This small molecule binds to this protein.
Small molecule (SMILES): CC(=O)N[C@@H]1[C@@H](O)[C@H](O)[C@@H](CO)O[C@H]1O

Sequence of chain 37.H:
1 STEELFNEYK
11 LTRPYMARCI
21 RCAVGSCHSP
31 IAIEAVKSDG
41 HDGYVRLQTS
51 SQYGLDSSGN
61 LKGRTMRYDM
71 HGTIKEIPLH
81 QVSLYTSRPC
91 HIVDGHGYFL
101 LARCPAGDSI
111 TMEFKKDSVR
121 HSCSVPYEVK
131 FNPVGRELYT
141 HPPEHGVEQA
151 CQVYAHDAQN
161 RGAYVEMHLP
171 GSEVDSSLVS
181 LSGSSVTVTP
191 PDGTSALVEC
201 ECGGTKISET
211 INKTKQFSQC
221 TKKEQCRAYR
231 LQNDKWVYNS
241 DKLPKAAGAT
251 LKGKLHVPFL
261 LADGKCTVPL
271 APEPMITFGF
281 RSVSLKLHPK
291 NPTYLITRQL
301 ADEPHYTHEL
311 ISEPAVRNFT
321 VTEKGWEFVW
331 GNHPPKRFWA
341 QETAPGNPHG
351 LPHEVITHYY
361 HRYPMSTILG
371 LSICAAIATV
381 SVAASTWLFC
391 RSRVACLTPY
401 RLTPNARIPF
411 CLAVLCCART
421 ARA

Binding-site contacts:
Ligand atom C6 contacts residue ASN318 of chain 37.H at 3.2 Å.
Ligand atom C6 contacts residue SER284 of chain 37.H at 3.5 Å.
Ligand atom O6 contacts residue ASN318 of chain 37.H at 2.6 Å (h-bond).
Ligand atom O6 contacts residue SER284 of chain 37.H at 2.6 Å (h-bond).